Sequence of chain 1.A:
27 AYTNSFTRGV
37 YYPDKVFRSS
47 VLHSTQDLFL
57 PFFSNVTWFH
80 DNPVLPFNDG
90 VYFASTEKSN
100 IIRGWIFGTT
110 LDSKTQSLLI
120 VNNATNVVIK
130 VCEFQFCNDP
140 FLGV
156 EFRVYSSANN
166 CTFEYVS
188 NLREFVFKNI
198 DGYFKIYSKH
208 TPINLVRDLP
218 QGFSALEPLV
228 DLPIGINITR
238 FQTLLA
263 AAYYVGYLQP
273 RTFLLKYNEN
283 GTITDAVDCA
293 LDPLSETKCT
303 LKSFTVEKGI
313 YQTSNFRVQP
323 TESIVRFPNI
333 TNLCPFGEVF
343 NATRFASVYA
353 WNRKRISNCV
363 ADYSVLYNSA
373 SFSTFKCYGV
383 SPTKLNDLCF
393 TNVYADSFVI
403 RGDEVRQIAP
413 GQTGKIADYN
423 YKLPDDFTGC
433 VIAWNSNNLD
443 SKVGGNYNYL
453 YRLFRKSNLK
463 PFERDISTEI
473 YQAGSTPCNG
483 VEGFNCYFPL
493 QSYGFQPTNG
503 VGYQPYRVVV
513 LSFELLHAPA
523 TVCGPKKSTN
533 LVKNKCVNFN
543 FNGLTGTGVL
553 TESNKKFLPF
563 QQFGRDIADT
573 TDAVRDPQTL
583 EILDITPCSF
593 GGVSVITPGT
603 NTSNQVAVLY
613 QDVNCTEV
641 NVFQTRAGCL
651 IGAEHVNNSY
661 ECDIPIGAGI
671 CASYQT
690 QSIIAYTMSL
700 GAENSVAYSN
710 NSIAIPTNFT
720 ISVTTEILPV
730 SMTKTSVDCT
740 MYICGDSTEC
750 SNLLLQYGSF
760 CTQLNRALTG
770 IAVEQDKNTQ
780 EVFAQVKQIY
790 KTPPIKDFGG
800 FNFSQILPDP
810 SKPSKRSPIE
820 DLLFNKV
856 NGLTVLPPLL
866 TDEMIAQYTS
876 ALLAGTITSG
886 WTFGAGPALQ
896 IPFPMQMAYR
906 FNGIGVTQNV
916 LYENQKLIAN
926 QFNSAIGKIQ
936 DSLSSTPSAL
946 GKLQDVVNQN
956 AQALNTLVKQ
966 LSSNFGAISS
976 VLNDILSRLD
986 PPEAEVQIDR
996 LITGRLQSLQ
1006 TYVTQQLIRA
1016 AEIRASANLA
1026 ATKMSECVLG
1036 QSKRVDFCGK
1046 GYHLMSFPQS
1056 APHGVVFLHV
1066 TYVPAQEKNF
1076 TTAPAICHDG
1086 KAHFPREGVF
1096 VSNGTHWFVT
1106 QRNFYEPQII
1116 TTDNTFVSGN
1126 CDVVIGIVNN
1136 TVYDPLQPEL

The small molecule below binds the protein below.
Small molecule (SMILES): CC(=O)N[C@@H]1[C@@H](O)[C@H](O)[C@@H](CO)O[C@H]1O

Binding-site contacts:
Ligand atom C1 contacts residue ASN61 of chain 1.A at 1.5 Å.
Ligand atom C5 contacts residue ASN61 of chain 1.A at 3.7 Å.
Ligand atom C1 contacts residue TYR28 of chain 1.A at 3.6 Å (hydrophobic).
Ligand atom C7 contacts residue ASN61 of chain 1.A at 3.4 Å.
Ligand atom O7 contacts residue ASN61 of chain 1.A at 3.5 Å (h-bond).
Ligand atom C6 contacts residue ASN61 of chain 1.A at 4.1 Å.
Ligand atom C3 contacts residue ASN61 of chain 1.A at 3.7 Å.
Ligand atom C2 contacts residue TYR28 of chain 1.A at 4.4 Å (hydrophobic).
Ligand atom N2 contacts residue TYR28 of chain 1.A at 4.0 Å.
Ligand atom C5 contacts residue TYR28 of chain 1.A at 4.3 Å (hydrophobic).
Ligand atom C2 contacts residue ASN61 of chain 1.A at 2.4 Å.
Ligand atom N2 contacts residue ASN61 of chain 1.A at 2.9 Å (h-bond).
Ligand atom C8 contacts residue THR29 of chain 1.A at 4.2 Å.
Ligand atom O6 contacts residue TYR28 of chain 1.A at 3.8 Å.
Ligand atom O5 contacts residue ASN61 of chain 1.A at 2.4 Å (h-bond).
Ligand atom C4 contacts residue ASN61 of chain 1.A at 4.1 Å.
Ligand atom O5 contacts residue TYR28 of chain 1.A at 4.1 Å.